A protein and the small-molecule ligand that binds it are described below.
Small molecule (SMILES): Cc1cccc(O)c1

Sequence of chain 2.C:
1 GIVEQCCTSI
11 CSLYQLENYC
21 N

Sequence of chain 2.F:
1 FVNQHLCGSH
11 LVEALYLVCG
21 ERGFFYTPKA

Binding-site contacts:
Ligand atom C6 contacts residue LEU11 of chain 2.D at 4.0 Å (hydrophobic).
Ligand atom C5 contacts residue LEU16 of chain 2.C at 3.3 Å (hydrophobic).
Ligand atom C2 contacts residue LEU11 of chain 2.D at 3.2 Å (hydrophobic).
Ligand atom C5 contacts residue ALA14 of chain 2.D at 4.0 Å (hydrophobic).
Ligand atom C3 contacts residue UNK1 of chain 2.K at 4.1 Å.
Ligand atom O1 contacts residue SER9 of chain 2.C at 3.8 Å.
Ligand atom C3 contacts residue HIS10 of chain 2.D at 4.4 Å.
Ligand atom C4 contacts residue UNK1 of chain 2.K at 3.8 Å.
Ligand atom C3 contacts residue LEU11 of chain 2.D at 3.7 Å (hydrophobic).
Ligand atom C1 contacts residue CYS11 of chain 2.C at 4.1 Å (hydrophobic).
Ligand atom O1 contacts residue ILE10 of chain 2.C at 3.7 Å.
Ligand atom C4 contacts residue ALA14 of chain 2.D at 3.6 Å (hydrophobic).
Ligand atom O1 contacts residue CYS11 of chain 2.C at 3.2 Å (h-bond).
Ligand atom C4 contacts residue HIS10 of chain 2.D at 4.4 Å.
Ligand atom O1 contacts residue LEU11 of chain 2.D at 3.8 Å.
Ligand atom C3 contacts residue HIS5 of chain 2.F at 3.8 Å.
Ligand atom C1 contacts residue LEU11 of chain 2.D at 3.4 Å (hydrophobic).
Ligand atom C6 contacts residue LEU16 of chain 2.C at 3.6 Å (hydrophobic).
Ligand atom C1 contacts residue ILE10 of chain 2.C at 4.5 Å (hydrophobic).
Ligand atom C4 contacts residue LEU11 of chain 2.D at 4.3 Å (hydrophobic).
Ligand atom C4 contacts residue LEU16 of chain 2.C at 4.3 Å (hydrophobic).
Ligand atom C2 contacts residue HIS5 of chain 2.F at 4.3 Å.
Ligand atom C2 contacts residue CYS6 of chain 2.C at 3.9 Å (hydrophobic).
Ligand atom O1 contacts residue CYS6 of chain 2.C at 2.5 Å (h-bond).
Ligand atom C5 contacts residue HIS5 of chain 2.F at 4.3 Å.
Ligand atom C4 contacts residue HIS5 of chain 2.F at 3.7 Å.
Ligand atom C1 contacts residue CYS6 of chain 2.C at 3.5 Å (hydrophobic).
Ligand atom C6 contacts residue CYS11 of chain 2.C at 3.6 Å (hydrophobic).
Ligand atom C5 contacts residue CYS11 of chain 2.C at 4.3 Å (hydrophobic).
Ligand atom C5 contacts residue LEU11 of chain 2.D at 4.5 Å (hydrophobic).

Sequence of chain 2.D:
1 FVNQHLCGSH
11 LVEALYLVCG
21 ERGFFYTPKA